A small-molecule ligand and the protein it binds are described below.
Small molecule (SMILES): CC(=O)N[C@H]1[C@H](O[C@H]2[C@H](O)[C@@H](NC(C)=O)CO[C@@H]2CO)O[C@H](CO)[C@@H](O)[C@@H]1O

Sequence of chain 1.E:
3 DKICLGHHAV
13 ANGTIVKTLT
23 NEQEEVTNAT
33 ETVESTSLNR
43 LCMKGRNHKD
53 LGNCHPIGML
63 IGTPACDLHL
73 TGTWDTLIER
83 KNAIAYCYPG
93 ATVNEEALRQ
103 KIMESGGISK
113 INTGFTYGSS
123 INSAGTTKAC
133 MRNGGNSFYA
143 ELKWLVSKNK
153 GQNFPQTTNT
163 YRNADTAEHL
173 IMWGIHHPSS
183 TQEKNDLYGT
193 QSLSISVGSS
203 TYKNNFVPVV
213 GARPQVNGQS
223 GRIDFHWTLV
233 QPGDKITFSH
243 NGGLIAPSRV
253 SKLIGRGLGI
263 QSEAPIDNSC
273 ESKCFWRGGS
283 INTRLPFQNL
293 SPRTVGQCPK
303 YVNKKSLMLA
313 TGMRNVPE

Sequence of chain 1.C:
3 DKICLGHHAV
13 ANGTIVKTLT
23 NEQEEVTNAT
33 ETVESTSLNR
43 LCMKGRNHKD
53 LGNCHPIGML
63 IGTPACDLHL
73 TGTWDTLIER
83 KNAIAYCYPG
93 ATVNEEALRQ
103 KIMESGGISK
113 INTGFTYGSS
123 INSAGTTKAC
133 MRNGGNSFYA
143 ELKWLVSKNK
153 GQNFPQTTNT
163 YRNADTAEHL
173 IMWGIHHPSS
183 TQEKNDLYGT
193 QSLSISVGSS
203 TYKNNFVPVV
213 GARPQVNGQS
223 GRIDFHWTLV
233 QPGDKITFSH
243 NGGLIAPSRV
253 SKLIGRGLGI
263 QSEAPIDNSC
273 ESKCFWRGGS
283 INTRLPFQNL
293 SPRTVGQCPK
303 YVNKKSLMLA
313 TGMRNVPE

Sequence of chain 1.F:
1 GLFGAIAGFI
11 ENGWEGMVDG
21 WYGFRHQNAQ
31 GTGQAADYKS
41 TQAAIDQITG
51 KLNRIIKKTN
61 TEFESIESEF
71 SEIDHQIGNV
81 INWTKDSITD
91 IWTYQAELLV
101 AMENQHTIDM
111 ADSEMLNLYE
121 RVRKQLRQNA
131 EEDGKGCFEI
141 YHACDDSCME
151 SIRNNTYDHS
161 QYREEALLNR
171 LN

Binding-site contacts:
Ligand atom C6 contacts residue ARG295 of chain 1.E at 3.9 Å.
Ligand atom C7 contacts residue ASN82 of chain 1.F at 3.9 Å.
Ligand atom C5 contacts residue ASN82 of chain 1.F at 3.7 Å.
Ligand atom C3 contacts residue ASN82 of chain 1.F at 3.8 Å.
Ligand atom C2 contacts residue ASN82 of chain 1.F at 2.5 Å.
Ligand atom C7 contacts residue HIS75 of chain 1.F at 4.1 Å.
Ligand atom C4 contacts residue ASN82 of chain 1.F at 4.3 Å.
Ligand atom C1 contacts residue ASN82 of chain 1.F at 1.5 Å.
Ligand atom O7 contacts residue ASN79 of chain 1.F at 4.1 Å.
Ligand atom O7 contacts residue ARG258 of chain 1.C at 3.7 Å.
Ligand atom C8 contacts residue HIS75 of chain 1.F at 3.4 Å.
Ligand atom O7 contacts residue HIS75 of chain 1.F at 3.9 Å.
Ligand atom C8 contacts residue ASN79 of chain 1.F at 3.2 Å.
Ligand atom O5 contacts residue ASN82 of chain 1.F at 2.4 Å (h-bond).
Ligand atom C6 contacts residue ARG258 of chain 1.C at 4.1 Å.
Ligand atom N2 contacts residue ASN82 of chain 1.F at 2.9 Å (h-bond).
Ligand atom C7 contacts residue ASN79 of chain 1.F at 3.9 Å.
Ligand atom C5 contacts residue ARG295 of chain 1.E at 4.3 Å.
Ligand atom O7 contacts residue GLU106 of chain 1.C at 4.0 Å.
Ligand atom O6 contacts residue ARG258 of chain 1.C at 3.3 Å.
Ligand atom O7 contacts residue ASN82 of chain 1.F at 4.5 Å.
Ligand atom O3 contacts residue ARG258 of chain 1.C at 4.5 Å.